Binding-site contacts:
Ligand atom C8 contacts residue HIS194 of chain 1.C at 4.0 Å.
Ligand atom O7 contacts residue ASN152 of chain 1.C at 3.3 Å (h-bond).
Ligand atom C6 contacts residue VAL197 of chain 1.C at 4.2 Å (hydrophobic).
Ligand atom C8 contacts residue GLU193 of chain 1.C at 3.9 Å.
Ligand atom C1 contacts residue SER214 of chain 1.C at 3.8 Å.
Ligand atom O7 contacts residue ARG199 of chain 1.C at 4.0 Å.
Ligand atom O7 contacts residue SER212 of chain 1.C at 4.2 Å.
Ligand atom C8 contacts residue SER214 of chain 1.C at 3.8 Å.
Ligand atom C6 contacts residue ARG195 of chain 1.C at 4.3 Å.
Ligand atom C5 contacts residue ASN152 of chain 1.C at 3.6 Å.
Ligand atom C3 contacts residue ASN152 of chain 1.C at 3.8 Å.
Ligand atom O7 contacts residue VAL197 of chain 1.C at 4.4 Å.
Ligand atom O3 contacts residue ARG195 of chain 1.C at 2.6 Å (salt-bridge).
Ligand atom C2 contacts residue VAL197 of chain 1.C at 4.3 Å (hydrophobic).
Ligand atom O7 contacts residue ARG216 of chain 1.C at 3.1 Å (salt-bridge).
Ligand atom C4 contacts residue ASN152 of chain 1.C at 4.2 Å.
Ligand atom C8 contacts residue ARG195 of chain 1.C at 4.0 Å.
Ligand atom N2 contacts residue ARG195 of chain 1.C at 3.6 Å (salt-bridge).
Ligand atom C3 contacts residue ARG195 of chain 1.C at 3.7 Å.
Ligand atom O5 contacts residue ASN152 of chain 1.C at 2.3 Å (h-bond).
Ligand atom N2 contacts residue SER214 of chain 1.C at 3.4 Å.
Ligand atom C1 contacts residue ASN152 of chain 1.C at 1.4 Å.
Ligand atom N2 contacts residue ASN152 of chain 1.C at 3.0 Å (h-bond).
Ligand atom C8 contacts residue ARG216 of chain 1.C at 4.0 Å.
Ligand atom C2 contacts residue SER214 of chain 1.C at 4.0 Å.
Ligand atom O7 contacts residue GLU193 of chain 1.C at 4.3 Å.
Ligand atom C8 contacts residue PHE215 of chain 1.C at 4.1 Å (hydrophobic).
Ligand atom C2 contacts residue ASN152 of chain 1.C at 2.5 Å.
Ligand atom O7 contacts residue ARG195 of chain 1.C at 3.6 Å (salt-bridge).
Ligand atom C7 contacts residue ASN152 of chain 1.C at 3.4 Å.
Ligand atom C3 contacts residue SER214 of chain 1.C at 3.8 Å.
Ligand atom C2 contacts residue ARG195 of chain 1.C at 3.5 Å.
Ligand atom O5 contacts residue ARG195 of chain 1.C at 4.4 Å.
Ligand atom C8 contacts residue ARG199 of chain 1.C at 3.6 Å.
Ligand atom C7 contacts residue ARG216 of chain 1.C at 4.0 Å.
Ligand atom C7 contacts residue SER214 of chain 1.C at 4.2 Å.
Ligand atom C7 contacts residue ARG195 of chain 1.C at 3.6 Å.
Ligand atom O6 contacts residue ARG195 of chain 1.C at 3.0 Å (salt-bridge).
Ligand atom O5 contacts residue VAL197 of chain 1.C at 3.9 Å.
Ligand atom C7 contacts residue ARG199 of chain 1.C at 4.2 Å.

Sequence of chain 1.C:
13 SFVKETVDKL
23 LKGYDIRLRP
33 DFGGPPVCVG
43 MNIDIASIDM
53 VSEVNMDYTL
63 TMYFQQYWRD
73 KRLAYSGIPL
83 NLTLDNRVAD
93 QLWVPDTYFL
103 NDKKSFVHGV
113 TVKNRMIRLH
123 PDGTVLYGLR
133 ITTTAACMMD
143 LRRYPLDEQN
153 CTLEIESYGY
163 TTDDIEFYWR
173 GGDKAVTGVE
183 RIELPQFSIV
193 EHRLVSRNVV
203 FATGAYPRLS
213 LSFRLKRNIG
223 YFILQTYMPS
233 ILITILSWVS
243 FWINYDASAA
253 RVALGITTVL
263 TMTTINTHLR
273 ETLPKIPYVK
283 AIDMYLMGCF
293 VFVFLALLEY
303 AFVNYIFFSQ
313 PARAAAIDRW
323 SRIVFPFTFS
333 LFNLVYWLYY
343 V

The protein below binds the small molecule below.
Small molecule (SMILES): CC(=O)N[C@H]1[C@H](O[C@H]2[C@H](O)[C@@H](NC(C)=O)CO[C@@H]2CO)O[C@H](CO)[C@@H](O[C@@H]2O[C@H](CO)[C@@H](O)[C@H](O)[C@@H]2O)[C@@H]1O